Sequence of chain 1.B:
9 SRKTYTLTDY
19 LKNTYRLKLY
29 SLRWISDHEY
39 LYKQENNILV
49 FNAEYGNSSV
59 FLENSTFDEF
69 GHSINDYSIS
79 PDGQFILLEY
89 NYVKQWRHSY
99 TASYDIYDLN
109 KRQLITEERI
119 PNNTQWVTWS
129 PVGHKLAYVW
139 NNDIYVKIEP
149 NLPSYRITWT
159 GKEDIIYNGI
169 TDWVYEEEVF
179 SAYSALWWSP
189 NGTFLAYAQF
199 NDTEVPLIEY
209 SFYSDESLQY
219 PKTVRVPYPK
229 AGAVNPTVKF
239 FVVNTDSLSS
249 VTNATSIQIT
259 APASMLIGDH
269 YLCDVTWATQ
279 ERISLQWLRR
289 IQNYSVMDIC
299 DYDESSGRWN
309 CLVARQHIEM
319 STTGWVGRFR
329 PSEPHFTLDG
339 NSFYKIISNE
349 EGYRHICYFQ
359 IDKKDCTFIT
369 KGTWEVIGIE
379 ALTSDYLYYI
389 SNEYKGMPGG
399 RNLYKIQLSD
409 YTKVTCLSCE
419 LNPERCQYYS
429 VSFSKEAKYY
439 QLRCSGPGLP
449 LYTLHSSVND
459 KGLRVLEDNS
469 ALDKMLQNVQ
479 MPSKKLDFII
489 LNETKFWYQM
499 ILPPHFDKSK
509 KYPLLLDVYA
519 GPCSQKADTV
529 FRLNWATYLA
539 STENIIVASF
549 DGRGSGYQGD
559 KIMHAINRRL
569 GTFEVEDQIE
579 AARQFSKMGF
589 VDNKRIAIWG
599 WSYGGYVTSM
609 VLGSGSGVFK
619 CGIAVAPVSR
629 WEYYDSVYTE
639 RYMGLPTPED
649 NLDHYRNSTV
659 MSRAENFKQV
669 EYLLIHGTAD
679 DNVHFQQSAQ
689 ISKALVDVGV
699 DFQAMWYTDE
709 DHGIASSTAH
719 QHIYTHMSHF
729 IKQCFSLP

The small molecule below binds the protein below.
Small molecule (SMILES): CC(=O)N[C@H]1[C@H](O[C@H]2[C@H](O)[C@@H](NC(C)=O)CO[C@@H]2CO)O[C@H](CO)[C@@H](O)[C@@H]1O

Binding-site contacts:
Ligand atom C7 contacts residue SER56 of chain 1.B at 4.3 Å.
Ligand atom N2 contacts residue SER57 of chain 1.B at 4.5 Å.
Ligand atom C7 contacts residue ASN55 of chain 1.B at 3.3 Å.
Ligand atom N2 contacts residue GLU37 of chain 1.B at 4.5 Å.
Ligand atom C4 contacts residue ASN55 of chain 1.B at 4.1 Å.
Ligand atom C1 contacts residue ASN55 of chain 1.B at 1.4 Å.
Ligand atom C8 contacts residue VAL48 of chain 1.B at 3.4 Å (hydrophobic).
Ligand atom C8 contacts residue GLU37 of chain 1.B at 3.7 Å.
Ligand atom C8 contacts residue SER57 of chain 1.B at 3.7 Å.
Ligand atom O7 contacts residue ASN55 of chain 1.B at 3.5 Å (h-bond).
Ligand atom C3 contacts residue ASN55 of chain 1.B at 3.6 Å.
Ligand atom C2 contacts residue ASN55 of chain 1.B at 2.2 Å.
Ligand atom C8 contacts residue PHE49 of chain 1.B at 4.2 Å (hydrophobic).
Ligand atom C8 contacts residue ASN50 of chain 1.B at 4.0 Å.
Ligand atom C7 contacts residue SER57 of chain 1.B at 3.3 Å.
Ligand atom C8 contacts residue SER56 of chain 1.B at 4.2 Å.
Ligand atom C7 contacts residue ASN50 of chain 1.B at 4.4 Å.
Ligand atom N2 contacts residue ASN55 of chain 1.B at 2.7 Å (h-bond).
Ligand atom O5 contacts residue ASN55 of chain 1.B at 2.2 Å (h-bond).
Ligand atom C5 contacts residue ASN55 of chain 1.B at 3.5 Å.
Ligand atom C7 contacts residue VAL48 of chain 1.B at 4.4 Å (hydrophobic).
Ligand atom C8 contacts residue ASN55 of chain 1.B at 4.0 Å.
Ligand atom N2 contacts residue ASN50 of chain 1.B at 3.9 Å.
Ligand atom O7 contacts residue SER57 of chain 1.B at 2.3 Å (h-bond).
Ligand atom O7 contacts residue SER56 of chain 1.B at 3.5 Å.